This protein binds this small molecule.
Small molecule (SMILES): Nc1ncnc2c1ncn2[C@@H]1O[C@H](CO[P](=O)(O)O[P](=O)(O)NP(=O)(O)O)[C@@H](O)[C@H]1O

Sequence of chain 1.H:
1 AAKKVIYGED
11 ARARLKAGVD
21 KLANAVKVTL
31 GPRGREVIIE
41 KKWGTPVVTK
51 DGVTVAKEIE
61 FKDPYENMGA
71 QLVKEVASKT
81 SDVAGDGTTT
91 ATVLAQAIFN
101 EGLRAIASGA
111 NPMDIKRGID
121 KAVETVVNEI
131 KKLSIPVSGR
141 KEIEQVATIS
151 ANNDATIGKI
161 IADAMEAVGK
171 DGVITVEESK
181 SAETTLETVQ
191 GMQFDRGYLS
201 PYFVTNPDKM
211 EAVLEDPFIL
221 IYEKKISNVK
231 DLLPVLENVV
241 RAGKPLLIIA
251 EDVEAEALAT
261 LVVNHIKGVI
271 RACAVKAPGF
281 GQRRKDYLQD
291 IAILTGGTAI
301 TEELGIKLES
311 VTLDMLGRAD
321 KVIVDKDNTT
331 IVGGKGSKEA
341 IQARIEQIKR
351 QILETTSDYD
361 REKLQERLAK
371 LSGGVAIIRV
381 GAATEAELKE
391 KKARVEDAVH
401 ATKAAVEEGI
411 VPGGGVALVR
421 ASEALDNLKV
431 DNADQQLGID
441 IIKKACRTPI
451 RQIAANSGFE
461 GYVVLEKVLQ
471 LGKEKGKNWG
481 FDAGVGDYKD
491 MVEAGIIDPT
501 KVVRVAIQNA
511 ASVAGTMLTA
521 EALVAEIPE

Binding-site contacts:
Ligand atom O2' contacts residue GLY413 of chain 1.H at 3.4 Å.
Ligand atom O3' contacts residue ASP498 of chain 1.H at 3.3 Å (salt-bridge).
Ligand atom O1A contacts residue THR29 of chain 1.H at 3.6 Å (h-bond).
Ligand atom PA contacts residue MG1 of chain 1.HA at 3.5 Å.
Ligand atom O2G contacts residue VAL53 of chain 1.H at 3.3 Å.
Ligand atom N1 contacts residue ASP482 of chain 1.H at 3.4 Å (salt-bridge).
Ligand atom C3' contacts residue ASP498 of chain 1.H at 3.4 Å.
Ligand atom C6 contacts residue PRO32 of chain 1.H at 3.5 Å (hydrophobic).
Ligand atom O1B contacts residue GLY87 of chain 1.H at 3.3 Å (h-bond).
Ligand atom O1A contacts residue GLY31 of chain 1.H at 3.5 Å (h-bond).
Ligand atom O2' contacts residue GLY414 of chain 1.H at 2.7 Å (h-bond).
Ligand atom O1G contacts residue MG1 of chain 1.HA at 2.0 Å.
Ligand atom O4' contacts residue ILE453 of chain 1.H at 3.7 Å.
Ligand atom PG contacts residue MG1 of chain 1.HA at 3.4 Å.
Ligand atom O3G contacts residue ASP51 of chain 1.H at 2.8 Å (salt-bridge).
Ligand atom N6 contacts residue ASP482 of chain 1.H at 3.1 Å (salt-bridge).
Ligand atom O2B contacts residue THR90 of chain 1.H at 2.7 Å (h-bond).
Ligand atom N1 contacts residue ALA483 of chain 1.H at 3.2 Å (h-bond).
Ligand atom O2G contacts residue THR88 of chain 1.H at 3.3 Å (h-bond).
Ligand atom C2' contacts residue ASP498 of chain 1.H at 3.4 Å.
Ligand atom O3G contacts residue VAL53 of chain 1.H at 3.2 Å.
Ligand atom C2 contacts residue PHE481 of chain 1.H at 3.7 Å (hydrophobic).
Ligand atom O1B contacts residue MG1 of chain 1.HA at 2.4 Å.
Ligand atom C1' contacts residue GLY414 of chain 1.H at 3.7 Å.
Ligand atom C2 contacts residue ALA483 of chain 1.H at 3.6 Å (hydrophobic).
Ligand atom O2A contacts residue MG1 of chain 1.HA at 2.1 Å.
Ligand atom O1G contacts residue ASP86 of chain 1.H at 2.8 Å (salt-bridge).
Ligand atom O5' contacts residue GLY31 of chain 1.H at 3.5 Å (h-bond).
Ligand atom O2B contacts residue THR88 of chain 1.H at 3.7 Å.
Ligand atom PB contacts residue MG1 of chain 1.HA at 3.5 Å.
Ligand atom O2B contacts residue GLY87 of chain 1.H at 3.2 Å.
Ligand atom O3A contacts residue LEU30 of chain 1.H at 3.4 Å.
Ligand atom O2' contacts residue ASP498 of chain 1.H at 2.5 Å (salt-bridge).
Ligand atom O1B contacts residue ASP86 of chain 1.H at 3.1 Å (salt-bridge).
Ligand atom C5 contacts residue PRO32 of chain 1.H at 3.6 Å (hydrophobic).
Ligand atom O1A contacts residue K1 of chain 1.IA at 2.9 Å.
Ligand atom O2B contacts residue THR89 of chain 1.H at 3.2 Å (h-bond).
Ligand atom C6 contacts residue ASP482 of chain 1.H at 3.7 Å.
Ligand atom N3 contacts residue GLY414 of chain 1.H at 3.3 Å.
Ligand atom N3B contacts residue THR89 of chain 1.H at 3.1 Å (h-bond).